This small molecule binds to this protein.
Small molecule (SMILES): O=C(Cc1cccc(Cl)c1)Nc1nnc2ccccn12

Binding-site contacts:
Ligand atom C10 contacts residue GLU166 of chain 1.A at 3.4 Å.
Ligand atom C13 contacts residue HIS41 of chain 1.A at 3.7 Å.
Ligand atom C10 contacts residue PHE140 of chain 1.A at 3.6 Å (hydrophobic).
Ligand atom C10 contacts residue ASN142 of chain 1.A at 3.6 Å.
Ligand atom CL contacts residue MET165 of chain 1.A at 4.0 Å.
Ligand atom C8 contacts residue GLU166 of chain 1.A at 3.6 Å.
Ligand atom N contacts residue CYS145 of chain 1.A at 3.5 Å (h-bond).
Ligand atom C8 contacts residue LEU141 of chain 1.A at 3.8 Å (hydrophobic).
Ligand atom C3 contacts residue GLN189 of chain 1.A at 3.4 Å.
Ligand atom C2 contacts residue GLN189 of chain 1.A at 3.5 Å.
Ligand atom C1 contacts residue MET49 of chain 1.A at 3.3 Å (hydrophobic).
Ligand atom C9 contacts residue LEU141 of chain 1.A at 3.5 Å (hydrophobic).
Ligand atom N2 contacts residue GLU166 of chain 1.A at 3.8 Å.
Ligand atom N2 contacts residue PHE140 of chain 1.A at 3.9 Å.
Ligand atom N1 contacts residue HIS163 of chain 1.A at 3.0 Å (h-bond).
Ligand atom N1 contacts residue GLU166 of chain 1.A at 3.7 Å.
Ligand atom C10 contacts residue LEU141 of chain 1.A at 3.6 Å (hydrophobic).
Ligand atom C9 contacts residue PHE140 of chain 1.A at 3.0 Å (hydrophobic).
Ligand atom N2 contacts residue SER144 of chain 1.A at 3.8 Å.
Ligand atom C contacts residue MET165 of chain 1.A at 3.9 Å (hydrophobic).
Ligand atom C2 contacts residue MET49 of chain 1.A at 3.7 Å (hydrophobic).
Ligand atom C contacts residue MET49 of chain 1.A at 3.5 Å (hydrophobic).
Ligand atom C contacts residue HIS164 of chain 1.A at 3.9 Å.
Ligand atom O contacts residue GLU166 of chain 1.A at 3.1 Å (salt-bridge).
Ligand atom C9 contacts residue GLU166 of chain 1.A at 3.4 Å.
Ligand atom N1 contacts residue CYS145 of chain 1.A at 3.4 Å (h-bond).
Ligand atom C13 contacts residue HIS164 of chain 1.A at 3.4 Å.
Ligand atom C11 contacts residue ASN142 of chain 1.A at 3.6 Å.
Ligand atom C12 contacts residue ASN142 of chain 1.A at 3.9 Å.
Ligand atom CL contacts residue HIS164 of chain 1.A at 3.7 Å.
Ligand atom CL contacts residue ASP187 of chain 1.A at 3.1 Å.
Ligand atom O contacts residue MET165 of chain 1.A at 3.6 Å.
Ligand atom N2 contacts residue HIS163 of chain 1.A at 2.8 Å (h-bond).
Ligand atom C1 contacts residue MET165 of chain 1.A at 3.7 Å (hydrophobic).
Ligand atom N1 contacts residue MET165 of chain 1.A at 3.8 Å.
Ligand atom C1 contacts residue ARG188 of chain 1.A at 3.7 Å.
Ligand atom CL contacts residue HIS41 of chain 1.A at 3.2 Å.
Ligand atom C7 contacts residue CYS145 of chain 1.A at 3.6 Å (hydrophobic).
Ligand atom C2 contacts residue ARG188 of chain 1.A at 3.9 Å.
Ligand atom C9 contacts residue ASN142 of chain 1.A at 4.0 Å.

Sequence of chain 2.A:
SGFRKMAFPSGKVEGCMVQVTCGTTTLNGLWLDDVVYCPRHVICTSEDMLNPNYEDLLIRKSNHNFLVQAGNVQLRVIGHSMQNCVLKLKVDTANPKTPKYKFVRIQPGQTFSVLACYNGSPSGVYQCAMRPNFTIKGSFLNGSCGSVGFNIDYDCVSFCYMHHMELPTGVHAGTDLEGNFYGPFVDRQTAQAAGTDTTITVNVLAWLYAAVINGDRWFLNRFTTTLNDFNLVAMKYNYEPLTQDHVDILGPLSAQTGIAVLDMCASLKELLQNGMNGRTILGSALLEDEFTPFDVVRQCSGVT

Sequence of chain 1.A:
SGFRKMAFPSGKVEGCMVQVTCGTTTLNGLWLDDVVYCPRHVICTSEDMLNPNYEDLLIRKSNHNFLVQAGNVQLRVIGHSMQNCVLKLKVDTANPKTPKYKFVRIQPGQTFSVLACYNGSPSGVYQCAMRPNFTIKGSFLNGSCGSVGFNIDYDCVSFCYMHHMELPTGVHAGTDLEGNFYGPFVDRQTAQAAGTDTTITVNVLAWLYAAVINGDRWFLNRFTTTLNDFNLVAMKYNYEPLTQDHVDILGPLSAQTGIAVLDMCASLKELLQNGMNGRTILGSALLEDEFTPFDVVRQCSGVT